This protein binds this small molecule.
Small molecule (SMILES): N[C@H](CC1CCCCC1)C(=O)O

Sequence of chain 1.B:
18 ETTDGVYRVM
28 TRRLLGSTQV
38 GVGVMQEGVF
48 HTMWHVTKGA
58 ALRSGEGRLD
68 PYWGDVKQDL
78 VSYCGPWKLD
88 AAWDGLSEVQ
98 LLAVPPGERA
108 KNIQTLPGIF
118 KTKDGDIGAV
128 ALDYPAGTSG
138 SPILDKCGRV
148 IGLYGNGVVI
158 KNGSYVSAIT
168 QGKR

Binding-site contacts:
Ligand atom CB contacts residue V8N1 of chain 1.E at 3.0 Å.
Ligand atom C3 contacts residue ASP130 of chain 1.B at 4.1 Å.
Ligand atom CB contacts residue ASP130 of chain 1.B at 4.4 Å.
Ligand atom C contacts residue V8N1 of chain 1.E at 1.3 Å.
Ligand atom N contacts residue ASP130 of chain 1.B at 3.4 Å (salt-bridge).
Ligand atom C4 contacts residue ASP130 of chain 1.B at 4.2 Å.
Ligand atom C1 contacts residue ASP130 of chain 1.B at 3.8 Å.
Ligand atom C6 contacts residue PRO132 of chain 1.B at 3.9 Å (hydrophobic).
Ligand atom C5 contacts residue PRO132 of chain 1.B at 3.7 Å (hydrophobic).
Ligand atom CA contacts residue TYR131 of chain 1.B at 4.2 Å (hydrophobic).
Ligand atom C2 contacts residue ASP130 of chain 1.B at 3.8 Å.
Ligand atom C5 contacts residue ASP130 of chain 1.B at 4.0 Å.
Ligand atom O contacts residue V7T1 of chain 1.C at 3.2 Å (h-bond).
Ligand atom N contacts residue V8N1 of chain 1.E at 2.9 Å (h-bond).
Ligand atom O contacts residue V8N1 of chain 1.E at 2.3 Å (h-bond).
Ligand atom C contacts residue V7T1 of chain 1.C at 2.8 Å.
Ligand atom C1 contacts residue TYR131 of chain 1.B at 4.5 Å (hydrophobic).
Ligand atom CA contacts residue V7T1 of chain 1.C at 2.5 Å.
Ligand atom CB contacts residue V7T1 of chain 1.C at 3.7 Å.
Ligand atom C1 contacts residue V7T1 of chain 1.C at 4.4 Å.
Ligand atom CA contacts residue ASP130 of chain 1.B at 4.4 Å.
Ligand atom N contacts residue V7T1 of chain 1.C at 1.3 Å.
Ligand atom CA contacts residue V8N1 of chain 1.E at 2.4 Å.
Ligand atom C1 contacts residue V8N1 of chain 1.E at 4.5 Å.
Ligand atom C5 contacts residue TYR131 of chain 1.B at 3.9 Å (hydrophobic).
Ligand atom C6 contacts residue TYR131 of chain 1.B at 4.0 Å (hydrophobic).
Ligand atom N contacts residue TYR131 of chain 1.B at 3.7 Å.